The small molecule below binds the protein below.
Small molecule (SMILES): CC(=O)N[C@@H]1[C@@H](O)[C@H](O)[C@@H](CO)O[C@H]1O

Binding-site contacts:
Ligand atom C1 contacts residue ASN287 of chain 1.A at 1.4 Å.
Ligand atom O5 contacts residue ASN287 of chain 1.A at 2.4 Å (h-bond).
Ligand atom C5 contacts residue ASN287 of chain 1.A at 3.7 Å.
Ligand atom O6 contacts residue THR288 of chain 1.A at 4.2 Å.
Ligand atom C7 contacts residue ASN287 of chain 1.A at 3.4 Å.
Ligand atom C2 contacts residue ASN287 of chain 1.A at 2.5 Å.
Ligand atom C3 contacts residue ASN287 of chain 1.A at 3.8 Å.
Ligand atom O6 contacts residue SER289 of chain 1.A at 4.2 Å.
Ligand atom N2 contacts residue ASN287 of chain 1.A at 2.9 Å (h-bond).
Ligand atom C4 contacts residue ASN287 of chain 1.A at 4.2 Å.
Ligand atom O7 contacts residue ASN287 of chain 1.A at 3.6 Å (h-bond).

Sequence of chain 1.A:
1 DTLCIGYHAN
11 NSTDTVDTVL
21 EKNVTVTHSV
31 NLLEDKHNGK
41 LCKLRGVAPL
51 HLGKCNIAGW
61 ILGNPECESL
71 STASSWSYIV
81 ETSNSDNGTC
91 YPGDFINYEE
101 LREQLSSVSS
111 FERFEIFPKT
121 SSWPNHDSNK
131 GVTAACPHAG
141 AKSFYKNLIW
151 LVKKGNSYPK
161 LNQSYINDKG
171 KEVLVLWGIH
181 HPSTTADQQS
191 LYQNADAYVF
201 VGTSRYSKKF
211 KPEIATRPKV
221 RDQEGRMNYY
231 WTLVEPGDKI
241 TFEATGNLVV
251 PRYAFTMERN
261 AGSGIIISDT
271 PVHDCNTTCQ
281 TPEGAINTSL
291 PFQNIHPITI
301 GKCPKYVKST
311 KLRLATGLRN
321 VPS